A small-molecule ligand and the protein it binds are described below.
Small molecule (SMILES): CC(=O)N[C@H]1[C@H](O[C@H]2[C@H](O)[C@@H](NC(C)=O)CO[C@@H]2CO)O[C@H](CO)[C@@H](O[C@@H]2O[C@H](CO)[C@@H](O)[C@H](O)[C@@H]2O)[C@@H]1O

Binding-site contacts:
Ligand atom C2 contacts residue LYS220 of chain 58.E at 3.7 Å.
Ligand atom N2 contacts residue MET223 of chain 58.E at 3.8 Å.
Ligand atom C1 contacts residue LYS220 of chain 58.E at 4.2 Å.
Ligand atom C1 contacts residue LYS220 of chain 58.E at 4.0 Å.
Ligand atom C8 contacts residue MET223 of chain 58.E at 3.3 Å (hydrophobic).
Ligand atom O7 contacts residue ARG251 of chain 58.E at 4.3 Å.
Ligand atom C8 contacts residue ARG251 of chain 58.E at 3.5 Å.
Ligand atom C5 contacts residue LYS220 of chain 58.E at 4.0 Å.
Ligand atom C7 contacts residue SER252 of chain 58.E at 3.5 Å.
Ligand atom C7 contacts residue MET223 of chain 58.E at 3.6 Å (hydrophobic).
Ligand atom O5 contacts residue ASN225 of chain 58.E at 2.3 Å (h-bond).
Ligand atom O4 contacts residue MET223 of chain 58.E at 3.7 Å.
Ligand atom O7 contacts residue LYS220 of chain 58.E at 4.0 Å.
Ligand atom C3 contacts residue LYS220 of chain 58.E at 4.1 Å.
Ligand atom C3 contacts residue ASN225 of chain 58.E at 3.8 Å.
Ligand atom N2 contacts residue ASN225 of chain 58.E at 3.0 Å (h-bond).
Ligand atom C7 contacts residue ASN225 of chain 58.E at 3.1 Å.
Ligand atom O7 contacts residue ASN225 of chain 58.E at 2.9 Å (h-bond).
Ligand atom C3 contacts residue MET223 of chain 58.E at 3.7 Å (hydrophobic).
Ligand atom C8 contacts residue SER252 of chain 58.E at 3.4 Å.
Ligand atom O5 contacts residue LYS220 of chain 58.E at 3.4 Å.
Ligand atom O4 contacts residue LYS220 of chain 58.E at 4.2 Å.
Ligand atom C4 contacts residue LYS220 of chain 58.E at 3.4 Å.
Ligand atom O6 contacts residue TYR243 of chain 58.E at 4.0 Å.
Ligand atom C5 contacts residue MET223 of chain 58.E at 4.0 Å (hydrophobic).
Ligand atom O3 contacts residue LYS220 of chain 58.E at 3.8 Å.
Ligand atom C7 contacts residue ARG251 of chain 58.E at 4.0 Å.
Ligand atom C6 contacts residue LYS220 of chain 58.E at 4.0 Å.
Ligand atom C4 contacts residue ASN225 of chain 58.E at 4.2 Å.
Ligand atom C1 contacts residue ASN225 of chain 58.E at 1.4 Å.
Ligand atom O3 contacts residue ASP283 of chain 58.E at 4.3 Å.
Ligand atom C6 contacts residue ASP283 of chain 58.E at 3.8 Å.
Ligand atom C2 contacts residue ASP283 of chain 58.E at 3.8 Å.
Ligand atom O6 contacts residue ASP283 of chain 58.E at 3.8 Å.
Ligand atom N2 contacts residue LYS220 of chain 58.E at 4.1 Å.
Ligand atom O7 contacts residue SER252 of chain 58.E at 2.9 Å (h-bond).
Ligand atom C4 contacts residue MET223 of chain 58.E at 4.0 Å (hydrophobic).
Ligand atom O7 contacts residue MET223 of chain 58.E at 3.5 Å.
Ligand atom C5 contacts residue ASN225 of chain 58.E at 3.6 Å.
Ligand atom C2 contacts residue ASN225 of chain 58.E at 2.5 Å.

Sequence of chain 58.E:
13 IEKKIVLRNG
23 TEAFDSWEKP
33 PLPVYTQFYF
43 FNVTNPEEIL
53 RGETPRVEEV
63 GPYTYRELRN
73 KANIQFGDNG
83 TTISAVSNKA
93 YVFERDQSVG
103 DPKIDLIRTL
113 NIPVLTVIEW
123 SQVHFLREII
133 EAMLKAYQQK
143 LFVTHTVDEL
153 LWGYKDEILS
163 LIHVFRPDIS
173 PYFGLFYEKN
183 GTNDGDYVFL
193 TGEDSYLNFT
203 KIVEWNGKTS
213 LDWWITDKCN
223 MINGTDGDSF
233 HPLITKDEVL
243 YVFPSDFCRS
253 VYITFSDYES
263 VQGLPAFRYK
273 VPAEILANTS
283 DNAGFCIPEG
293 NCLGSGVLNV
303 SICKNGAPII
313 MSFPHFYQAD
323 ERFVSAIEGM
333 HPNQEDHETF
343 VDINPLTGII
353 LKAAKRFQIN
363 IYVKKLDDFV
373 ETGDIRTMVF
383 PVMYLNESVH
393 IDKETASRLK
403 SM